Binding-site contacts:
Ligand atom C20 contacts residue ILE284 of chain 1.B at 3.7 Å (hydrophobic).
Ligand atom C10 contacts residue TYR230 of chain 1.B at 3.6 Å (hydrophobic).
Ligand atom S06 contacts residue ILE305 of chain 1.C at 3.8 Å.
Ligand atom C08 contacts residue TYR230 of chain 1.B at 4.0 Å (hydrophobic).
Ligand atom C11 contacts residue TRP260 of chain 1.C at 3.4 Å (hydrophobic).
Ligand atom C11 contacts residue TYR230 of chain 1.B at 3.6 Å (hydrophobic).
Ligand atom C10 contacts residue TRP167 of chain 1.B at 3.6 Å (hydrophobic).
Ligand atom C17 contacts residue TRP260 of chain 1.C at 3.6 Å (hydrophobic).
Ligand atom C01 contacts residue ASP281 of chain 1.B at 4.0 Å.
Ligand atom C09 contacts residue ARG169 of chain 1.B at 3.9 Å.
Ligand atom C21 contacts residue ILE148 of chain 1.B at 3.4 Å (hydrophobic).
Ligand atom C18 contacts residue TRP167 of chain 1.B at 3.5 Å (hydrophobic).
Ligand atom C04 contacts residue ARG169 of chain 1.B at 3.9 Å.
Ligand atom C20 contacts residue ILE148 of chain 1.B at 4.0 Å (hydrophobic).
Ligand atom C18 contacts residue TRP260 of chain 1.C at 3.7 Å (hydrophobic).
Ligand atom C08 contacts residue ILE148 of chain 1.B at 3.7 Å (hydrophobic).
Ligand atom C04 contacts residue ILE305 of chain 1.C at 3.5 Å (hydrophobic).
Ligand atom C09 contacts residue TRP167 of chain 1.B at 3.7 Å (hydrophobic).
Ligand atom C17 contacts residue ASN205 of chain 1.C at 3.7 Å.
Ligand atom C03 contacts residue ARG169 of chain 1.B at 3.5 Å.
Ligand atom C05 contacts residue ILE305 of chain 1.C at 3.9 Å (hydrophobic).
Ligand atom C02 contacts residue ILE148 of chain 1.B at 3.8 Å (hydrophobic).
Ligand atom C14 contacts residue TRP260 of chain 1.C at 3.5 Å (hydrophobic).
Ligand atom C15 contacts residue TYR311 of chain 1.C at 3.5 Å (hydrophobic).
Ligand atom C07 contacts residue TRP167 of chain 1.B at 3.8 Å (hydrophobic).
Ligand atom C05 contacts residue ILE148 of chain 1.B at 4.0 Å (hydrophobic).
Ligand atom C09 contacts residue TYR230 of chain 1.B at 3.8 Å (hydrophobic).
Ligand atom C11 contacts residue TRP167 of chain 1.B at 4.0 Å (hydrophobic).
Ligand atom C03 contacts residue ILE305 of chain 1.C at 3.8 Å (hydrophobic).
Ligand atom N16 contacts residue TRP260 of chain 1.C at 3.9 Å.
Ligand atom C15 contacts residue TRP260 of chain 1.C at 3.1 Å (hydrophobic).
Ligand atom C10 contacts residue TRP260 of chain 1.C at 4.0 Å (hydrophobic).
Ligand atom C12 contacts residue TRP167 of chain 1.B at 3.7 Å (hydrophobic).
Ligand atom C20 contacts residue PHE303 of chain 1.C at 4.0 Å (hydrophobic).
Ligand atom C01 contacts residue ARG273 of chain 1.B at 3.4 Å.
Ligand atom C07 contacts residue TYR230 of chain 1.B at 4.0 Å (hydrophobic).
Ligand atom C08 contacts residue ARG169 of chain 1.B at 3.9 Å.
Ligand atom C12 contacts residue TYR230 of chain 1.B at 3.8 Å (hydrophobic).
Ligand atom N13 contacts residue TRP167 of chain 1.B at 4.1 Å.
Ligand atom C19 contacts residue ILE148 of chain 1.B at 3.5 Å (hydrophobic).

Sequence of chain 1.B:
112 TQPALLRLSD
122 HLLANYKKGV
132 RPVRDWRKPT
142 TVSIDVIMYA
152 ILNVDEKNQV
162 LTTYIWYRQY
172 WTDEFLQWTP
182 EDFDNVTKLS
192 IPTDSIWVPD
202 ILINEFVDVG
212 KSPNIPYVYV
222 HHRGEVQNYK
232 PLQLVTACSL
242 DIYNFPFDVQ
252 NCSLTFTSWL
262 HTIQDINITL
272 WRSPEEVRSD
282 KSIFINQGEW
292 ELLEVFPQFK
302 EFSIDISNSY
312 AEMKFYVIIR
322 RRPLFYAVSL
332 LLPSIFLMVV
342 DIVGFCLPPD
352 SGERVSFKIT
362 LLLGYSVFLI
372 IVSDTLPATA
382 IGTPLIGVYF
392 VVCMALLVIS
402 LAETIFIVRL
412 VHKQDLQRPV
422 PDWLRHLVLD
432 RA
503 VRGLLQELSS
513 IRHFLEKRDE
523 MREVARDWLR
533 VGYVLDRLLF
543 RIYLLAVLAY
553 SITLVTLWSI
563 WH

Sequence of chain 1.C:
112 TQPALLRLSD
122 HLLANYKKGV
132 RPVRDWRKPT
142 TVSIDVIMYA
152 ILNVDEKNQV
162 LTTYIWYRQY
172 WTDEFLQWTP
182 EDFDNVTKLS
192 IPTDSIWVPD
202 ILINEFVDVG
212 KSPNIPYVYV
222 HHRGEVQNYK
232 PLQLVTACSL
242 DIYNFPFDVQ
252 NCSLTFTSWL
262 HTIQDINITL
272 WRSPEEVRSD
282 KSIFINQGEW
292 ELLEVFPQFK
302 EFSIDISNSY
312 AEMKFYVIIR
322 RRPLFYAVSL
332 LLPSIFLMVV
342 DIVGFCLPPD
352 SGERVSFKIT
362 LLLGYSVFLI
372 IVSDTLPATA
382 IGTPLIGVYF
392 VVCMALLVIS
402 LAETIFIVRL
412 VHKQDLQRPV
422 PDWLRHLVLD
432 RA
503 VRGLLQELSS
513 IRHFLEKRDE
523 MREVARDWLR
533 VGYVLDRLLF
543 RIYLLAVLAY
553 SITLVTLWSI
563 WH

A small-molecule ligand and the protein it binds are described below.
Small molecule (SMILES): Cc1ccc(Sc2ccccc2N2CCNCC2)c(C)c1